Sequence of chain 1.A:
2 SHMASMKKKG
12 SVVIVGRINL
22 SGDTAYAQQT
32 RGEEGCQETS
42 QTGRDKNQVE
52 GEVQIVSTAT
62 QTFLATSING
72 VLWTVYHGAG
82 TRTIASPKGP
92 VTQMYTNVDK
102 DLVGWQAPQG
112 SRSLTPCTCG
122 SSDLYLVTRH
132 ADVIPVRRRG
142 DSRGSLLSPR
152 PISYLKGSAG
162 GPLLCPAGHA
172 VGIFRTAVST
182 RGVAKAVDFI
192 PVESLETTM

The protein below binds the small molecule below.
Small molecule (SMILES): CC[C@@H]1C[C@]1(NC(=O)[C@@H]1C[C@@H]2CN1C(=O)[C@H](C(C)(C)C)NC(=O)OCC(C)(C)CCCCc1cccc3c1CN(C3)C(=O)O2)C(=O)NS(=O)(=O)C1CC1

Binding-site contacts:
Ligand atom CBA contacts residue ARG176 of chain 1.A at 3.6 Å.
Ligand atom OBP contacts residue PHE64 of chain 1.A at 3.4 Å.
Ligand atom CAJ contacts residue ALA178 of chain 1.A at 3.6 Å (hydrophobic).
Ligand atom OAK contacts residue ALA178 of chain 1.A at 3.2 Å (h-bond).
Ligand atom C contacts residue HIS78 of chain 1.A at 3.6 Å.
Ligand atom CBF contacts residue ASP102 of chain 1.A at 3.6 Å.
Ligand atom OBO contacts residue GLY158 of chain 1.A at 3.0 Å (h-bond).
Ligand atom OBP contacts residue ALA160 of chain 1.A at 3.5 Å (h-bond).
Ligand atom CAS contacts residue LYS157 of chain 1.A at 3.6 Å.
Ligand atom CBB contacts residue ASP102 of chain 1.A at 3.7 Å.
Ligand atom CBE contacts residue THR177 of chain 1.A at 3.5 Å.
Ligand atom NBK contacts residue HIS78 of chain 1.A at 3.0 Å (h-bond).
Ligand atom CBY contacts residue THR177 of chain 1.A at 3.5 Å.
Ligand atom CBC contacts residue ASP102 of chain 1.A at 3.7 Å.
Ligand atom NAV contacts residue ARG176 of chain 1.A at 3.0 Å (salt-bridge).
Ligand atom CBZ contacts residue ALA178 of chain 1.A at 3.5 Å (hydrophobic).
Ligand atom CAY contacts residue ALA160 of chain 1.A at 3.5 Å (hydrophobic).
Ligand atom CBR contacts residue GLY79 of chain 1.A at 3.6 Å.
Ligand atom CAF contacts residue THR177 of chain 1.A at 3.6 Å.
Ligand atom OAP contacts residue HIS78 of chain 1.A at 3.4 Å.
Ligand atom OBL contacts residue LYS157 of chain 1.A at 3.5 Å.
Ligand atom NBK contacts residue ALA160 of chain 1.A at 3.5 Å.
Ligand atom CB contacts residue HIS78 of chain 1.A at 3.4 Å.
Ligand atom CBG contacts residue ASP100 of chain 1.A at 3.3 Å.
Ligand atom NAV contacts residue HIS78 of chain 1.A at 3.3 Å (h-bond).
Ligand atom SBM contacts residue GLY158 of chain 1.A at 3.7 Å.
Ligand atom OBL contacts residue GLY158 of chain 1.A at 3.0 Å (h-bond).
Ligand atom CBN contacts residue HIS78 of chain 1.A at 3.4 Å.
Ligand atom OBL contacts residue LEU156 of chain 1.A at 3.4 Å (h-bond).
Ligand atom NAI contacts residue ALA178 of chain 1.A at 2.9 Å (h-bond).
Ligand atom CAR contacts residue LEU156 of chain 1.A at 3.6 Å (hydrophobic).
Ligand atom CBJ contacts residue ARG176 of chain 1.A at 3.6 Å.
Ligand atom CBR contacts residue HIS78 of chain 1.A at 3.4 Å.
Ligand atom OAG contacts residue ALA178 of chain 1.A at 3.0 Å (h-bond).
Ligand atom OBL contacts residue SER159 of chain 1.A at 3.5 Å (h-bond).
Ligand atom OBL contacts residue ALA160 of chain 1.A at 3.5 Å (h-bond).
Ligand atom OAG contacts residue THR177 of chain 1.A at 3.2 Å.
Ligand atom OBP contacts residue SER159 of chain 1.A at 3.7 Å.
Ligand atom OBP contacts residue GLY158 of chain 1.A at 3.2 Å.
Ligand atom CBA contacts residue PHE175 of chain 1.A at 3.4 Å (hydrophobic).